Sequence of chain 2.A:
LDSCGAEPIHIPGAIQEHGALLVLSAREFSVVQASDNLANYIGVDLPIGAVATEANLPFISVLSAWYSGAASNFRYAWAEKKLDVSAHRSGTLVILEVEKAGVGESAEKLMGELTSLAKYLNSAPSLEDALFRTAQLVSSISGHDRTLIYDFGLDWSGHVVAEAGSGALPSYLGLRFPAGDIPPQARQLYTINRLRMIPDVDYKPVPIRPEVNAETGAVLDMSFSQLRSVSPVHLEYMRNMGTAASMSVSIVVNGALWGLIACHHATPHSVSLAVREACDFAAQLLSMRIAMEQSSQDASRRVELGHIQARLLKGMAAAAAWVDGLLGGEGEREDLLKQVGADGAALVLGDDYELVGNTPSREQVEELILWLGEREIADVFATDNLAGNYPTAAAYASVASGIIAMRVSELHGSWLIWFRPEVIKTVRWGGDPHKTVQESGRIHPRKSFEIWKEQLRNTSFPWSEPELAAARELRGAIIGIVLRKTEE

This protein binds this small molecule.
Small molecule (SMILES): C=CC1=C(C)/C(=C/c2[nH]c(/C=C3\N=C(/C=C4\NC(=O)C(C)=C4C=C)C(C)=C3CCC(=O)O)c(CCC(=O)O)c2C)NC1=O

Binding-site contacts:
Ligand atom CHA contacts residue TYR197 of chain 2.A at 3.6 Å (hydrophobic).
Ligand atom CGA contacts residue SER253 of chain 2.A at 3.4 Å.
Ligand atom CAD contacts residue TYR197 of chain 2.A at 3.3 Å (hydrophobic).
Ligand atom CMD contacts residue SER238 of chain 2.A at 3.5 Å.
Ligand atom CBC contacts residue ILE450 of chain 2.A at 3.5 Å (hydrophobic).
Ligand atom CBC contacts residue CYS11 of chain 2.A at 1.9 Å (hydrophobic).
Ligand atom O2D contacts residue SER238 of chain 2.A at 3.0 Å (h-bond).
Ligand atom CAC contacts residue CYS11 of chain 2.A at 2.9 Å (hydrophobic).
Ligand atom CGA contacts residue HIS241 of chain 2.A at 3.4 Å.
Ligand atom NA contacts residue HIS241 of chain 2.A at 3.4 Å.
Ligand atom C2B contacts residue TYR244 of chain 2.A at 3.3 Å (hydrophobic).
Ligand atom CAA contacts residue TYR197 of chain 2.A at 3.4 Å (hydrophobic).
Ligand atom O2D contacts residue VAL237 of chain 2.A at 3.4 Å.
Ligand atom OB contacts residue HIS271 of chain 2.A at 2.9 Å.
Ligand atom CGD contacts residue ARG235 of chain 2.A at 3.5 Å.
Ligand atom O2D contacts residue ARG235 of chain 2.A at 2.8 Å (salt-bridge).
Ligand atom CBD contacts residue TYR197 of chain 2.A at 3.3 Å (hydrophobic).
Ligand atom CBA contacts residue HIS241 of chain 2.A at 3.2 Å.
Ligand atom CHA contacts residue HIS241 of chain 2.A at 3.5 Å.
Ligand atom CMB contacts residue TYR157 of chain 2.A at 3.6 Å (hydrophobic).
Ligand atom OC contacts residue TYR244 of chain 2.A at 3.3 Å.
Ligand atom CHD contacts residue PRO190 of chain 2.A at 3.4 Å (hydrophobic).
Ligand atom C1A contacts residue HIS241 of chain 2.A at 3.3 Å.
Ligand atom ND contacts residue PRO190 of chain 2.A at 3.6 Å.
Ligand atom O1A contacts residue SER255 of chain 2.A at 2.7 Å (h-bond).
Ligand atom C1B contacts residue TYR244 of chain 2.A at 3.5 Å (hydrophobic).
Ligand atom C2A contacts residue HIS241 of chain 2.A at 3.5 Å.
Ligand atom O2A contacts residue SER253 of chain 2.A at 2.7 Å (h-bond).
Ligand atom CBB contacts residue PHE184 of chain 2.A at 3.6 Å (hydrophobic).
Ligand atom CGD contacts residue TYR197 of chain 2.A at 3.4 Å (hydrophobic).
Ligand atom O1D contacts residue ARG235 of chain 2.A at 2.7 Å (salt-bridge).
Ligand atom ND contacts residue ASP188 of chain 2.A at 3.2 Å (salt-bridge).
Ligand atom NA contacts residue ASP188 of chain 2.A at 3.0 Å (salt-bridge).
Ligand atom O1D contacts residue TYR197 of chain 2.A at 2.6 Å (h-bond).
Ligand atom NC contacts residue ASP188 of chain 2.A at 3.3 Å (salt-bridge).
Ligand atom O1A contacts residue SER253 of chain 2.A at 3.6 Å (h-bond).
Ligand atom C4A contacts residue ILE189 of chain 2.A at 3.6 Å (hydrophobic).
Ligand atom O2A contacts residue HIS241 of chain 2.A at 2.7 Å (h-bond).
Ligand atom C1D contacts residue PRO190 of chain 2.A at 3.3 Å (hydrophobic).
Ligand atom NA contacts residue ILE189 of chain 2.A at 3.6 Å.